Binding-site contacts:
Ligand atom C1 contacts residue VAL282 of chain 1.A at 3.8 Å (hydrophobic).
Ligand atom S1 contacts residue PHE319 of chain 1.A at 3.6 Å (h-bond).
Ligand atom C17 contacts residue MET227 of chain 1.A at 4.0 Å (hydrophobic).
Ligand atom C1 contacts residue ALA279 of chain 1.A at 3.6 Å (hydrophobic).
Ligand atom C1 contacts residue TRP278 of chain 1.A at 3.9 Å (hydrophobic).
Ligand atom C25 contacts residue PHE319 of chain 1.A at 3.7 Å (hydrophobic).
Ligand atom C14 contacts residue PHE319 of chain 1.A at 4.0 Å (hydrophobic).
Ligand atom C21 contacts residue ASP264 of chain 1.A at 3.9 Å.
Ligand atom C27 contacts residue PHE319 of chain 1.A at 3.9 Å (hydrophobic).
Ligand atom S1 contacts residue GLY318 of chain 1.A at 3.6 Å.
Ligand atom N5 contacts residue PHE322 of chain 1.A at 4.0 Å.
Ligand atom C27 contacts residue GLN316 of chain 1.A at 4.0 Å.
Ligand atom C13 contacts residue MET303 of chain 1.A at 3.1 Å (hydrophobic).
Ligand atom C1 contacts residue ASN267 of chain 1.A at 3.5 Å.
Ligand atom C27 contacts residue MET303 of chain 1.A at 3.8 Å (hydrophobic).
Ligand atom C22 contacts residue ASP264 of chain 1.A at 3.8 Å.
Ligand atom C3 contacts residue ASN267 of chain 1.A at 3.7 Å.
Ligand atom C14 contacts residue MET303 of chain 1.A at 2.8 Å (hydrophobic).
Ligand atom C9 contacts residue MET303 of chain 1.A at 3.9 Å (hydrophobic).
Ligand atom C20 contacts residue HIS111 of chain 1.A at 3.9 Å.
Ligand atom C26 contacts residue VAL282 of chain 1.A at 3.9 Å (hydrophobic).
Ligand atom N5 contacts residue VAL323 of chain 1.A at 3.8 Å.
Ligand atom C22 contacts residue MET227 of chain 1.A at 3.8 Å (hydrophobic).
Ligand atom C2 contacts residue VAL282 of chain 1.A at 3.5 Å (hydrophobic).
Ligand atom C18 contacts residue MET227 of chain 1.A at 3.9 Å (hydrophobic).
Ligand atom C5 contacts residue PHE319 of chain 1.A at 4.0 Å (hydrophobic).
Ligand atom C11 contacts residue VAL323 of chain 1.A at 3.5 Å (hydrophobic).
Ligand atom C3 contacts residue VAL282 of chain 1.A at 3.9 Å (hydrophobic).
Ligand atom O1 contacts residue VAL282 of chain 1.A at 3.7 Å.
Ligand atom O3 contacts residue GLN316 of chain 1.A at 3.2 Å (h-bond).
Ligand atom N4 contacts residue VAL323 of chain 1.A at 3.6 Å.
Ligand atom N6 contacts residue PHE322 of chain 1.A at 3.7 Å.
Ligand atom O1 contacts residue GLN316 of chain 1.A at 3.0 Å (h-bond).
Ligand atom N6 contacts residue VAL323 of chain 1.A at 3.9 Å.
Ligand atom C21 contacts residue MET227 of chain 1.A at 4.0 Å (hydrophobic).
Ligand atom O3 contacts residue PHE319 of chain 1.A at 3.8 Å.
Ligand atom C1 contacts residue GLN316 of chain 1.A at 3.7 Å.
Ligand atom C4 contacts residue VAL282 of chain 1.A at 4.0 Å (hydrophobic).
Ligand atom N1 contacts residue PHE286 of chain 1.A at 3.9 Å.
Ligand atom O2 contacts residue MET227 of chain 1.A at 3.2 Å.

Sequence of chain 1.A:
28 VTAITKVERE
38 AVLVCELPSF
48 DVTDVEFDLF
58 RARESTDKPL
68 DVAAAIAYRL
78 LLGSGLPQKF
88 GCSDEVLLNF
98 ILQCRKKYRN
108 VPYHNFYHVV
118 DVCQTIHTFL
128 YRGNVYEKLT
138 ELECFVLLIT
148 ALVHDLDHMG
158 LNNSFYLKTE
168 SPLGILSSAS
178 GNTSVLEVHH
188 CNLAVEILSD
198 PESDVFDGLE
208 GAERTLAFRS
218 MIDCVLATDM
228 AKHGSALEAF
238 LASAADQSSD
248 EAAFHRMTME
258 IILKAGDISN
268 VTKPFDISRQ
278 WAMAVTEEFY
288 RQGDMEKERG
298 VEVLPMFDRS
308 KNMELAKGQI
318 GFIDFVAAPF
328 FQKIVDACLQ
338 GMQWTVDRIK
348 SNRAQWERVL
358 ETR

This small molecule binds to this protein.
Small molecule (SMILES): COc1ccc(C2=NN(C3CCN(c4nc(N)nc5sccc45)CC3)C(=O)[C@@H]3CC=CC[C@H]23)cc1OC